Binding-site contacts:
Ligand atom CA contacts residue ILE130 of chain 1.D at 3.2 Å (hydrophobic).
Ligand atom C contacts residue TYR162 of chain 1.D at 3.5 Å (hydrophobic).
Ligand atom O contacts residue GLN203 of chain 1.D at 1.3 Å (h-bond).
Ligand atom CA contacts residue VAL125 of chain 1.D at 3.1 Å (hydrophobic).
Ligand atom C contacts residue ILE130 of chain 1.D at 3.7 Å (hydrophobic).
Ligand atom CD1 contacts residue GLN203 of chain 1.D at 3.4 Å.
Ligand atom C contacts residue VAL127 of chain 1.D at 3.5 Å (hydrophobic).
Ligand atom N contacts residue GLY105 of chain 1.D at 3.1 Å (h-bond).
Ligand atom CD2 contacts residue LEU161 of chain 1.D at 3.4 Å (hydrophobic).
Ligand atom CB contacts residue GLY105 of chain 1.D at 3.2 Å.
Ligand atom N contacts residue GLN203 of chain 1.D at 3.7 Å.
Ligand atom N contacts residue LEU161 of chain 1.D at 3.3 Å (h-bond).
Ligand atom CA contacts residue VAL127 of chain 1.D at 3.6 Å (hydrophobic).
Ligand atom CB contacts residue TYR162 of chain 1.D at 2.6 Å (hydrophobic).
Ligand atom O contacts residue ILE130 of chain 1.D at 3.5 Å.
Ligand atom CD contacts residue GLN203 of chain 1.D at 2.8 Å.
Ligand atom O contacts residue TYR162 of chain 1.D at 3.4 Å.
Ligand atom CG contacts residue TYR162 of chain 1.D at 3.1 Å (hydrophobic).
Ligand atom O contacts residue VAL127 of chain 1.D at 2.2 Å.
Ligand atom CA contacts residue LEU161 of chain 1.D at 3.2 Å (hydrophobic).
Ligand atom CA contacts residue PHE126 of chain 1.D at 3.2 Å (hydrophobic).
Ligand atom CD1 contacts residue TYR162 of chain 1.D at 2.8 Å (hydrophobic).
Ligand atom O contacts residue LEU161 of chain 1.D at 3.3 Å (h-bond).
Ligand atom N contacts residue VAL125 of chain 1.D at 3.5 Å (h-bond).
Ligand atom CG contacts residue PHE126 of chain 1.D at 3.7 Å (hydrophobic).
Ligand atom N contacts residue GLN203 of chain 1.D at 2.9 Å (h-bond).
Ligand atom CD2 contacts residue PHE126 of chain 1.D at 3.3 Å (hydrophobic).
Ligand atom CB contacts residue ILE104 of chain 1.D at 3.5 Å (hydrophobic).
Ligand atom O contacts residue PHE126 of chain 1.D at 2.8 Å.
Ligand atom CB contacts residue ILE130 of chain 1.D at 3.4 Å (hydrophobic).
Ligand atom O contacts residue VAL127 of chain 1.D at 1.8 Å (h-bond).
Ligand atom C contacts residue VAL127 of chain 1.D at 3.0 Å (hydrophobic).
Ligand atom CA contacts residue TYR162 of chain 1.D at 3.5 Å (hydrophobic).
Ligand atom C contacts residue GLN203 of chain 1.D at 2.3 Å.
Ligand atom O contacts residue LEU103 of chain 1.D at 3.6 Å.
Ligand atom CA contacts residue GLN203 of chain 1.D at 3.5 Å.
Ligand atom SD contacts residue ARG165 of chain 1.D at 2.3 Å (salt-bridge).
Ligand atom CB contacts residue VAL125 of chain 1.D at 2.6 Å (hydrophobic).
Ligand atom CE contacts residue ARG165 of chain 1.D at 2.8 Å.
Ligand atom O contacts residue SER163 of chain 1.D at 3.6 Å (h-bond).

This small molecule binds to this protein.
Small molecule (SMILES): CSCC[C@H](NC(=O)[C@@H]1CCCN1C(=O)[C@H](CC(C)C)NC(=O)[C@H](CC(C)C)NC(=O)[C@H](CCCCN)NC(=O)[C@H](C)NC(=O)[C@H](CCCCN)NC(=O)[C@@H](N)CCCN=C(N)N)C(=O)N[C@@H](CCC(=O)O)C(=O)N[C@@H](CCC(=O)O)C(=O)N[C@@H](C)C(=O)N[C@@H](CC(C)C)C(=O)N[C@@H](CC(C)C)C(=O)N1CCC[C@H]1C=O

Sequence of chain 1.D:
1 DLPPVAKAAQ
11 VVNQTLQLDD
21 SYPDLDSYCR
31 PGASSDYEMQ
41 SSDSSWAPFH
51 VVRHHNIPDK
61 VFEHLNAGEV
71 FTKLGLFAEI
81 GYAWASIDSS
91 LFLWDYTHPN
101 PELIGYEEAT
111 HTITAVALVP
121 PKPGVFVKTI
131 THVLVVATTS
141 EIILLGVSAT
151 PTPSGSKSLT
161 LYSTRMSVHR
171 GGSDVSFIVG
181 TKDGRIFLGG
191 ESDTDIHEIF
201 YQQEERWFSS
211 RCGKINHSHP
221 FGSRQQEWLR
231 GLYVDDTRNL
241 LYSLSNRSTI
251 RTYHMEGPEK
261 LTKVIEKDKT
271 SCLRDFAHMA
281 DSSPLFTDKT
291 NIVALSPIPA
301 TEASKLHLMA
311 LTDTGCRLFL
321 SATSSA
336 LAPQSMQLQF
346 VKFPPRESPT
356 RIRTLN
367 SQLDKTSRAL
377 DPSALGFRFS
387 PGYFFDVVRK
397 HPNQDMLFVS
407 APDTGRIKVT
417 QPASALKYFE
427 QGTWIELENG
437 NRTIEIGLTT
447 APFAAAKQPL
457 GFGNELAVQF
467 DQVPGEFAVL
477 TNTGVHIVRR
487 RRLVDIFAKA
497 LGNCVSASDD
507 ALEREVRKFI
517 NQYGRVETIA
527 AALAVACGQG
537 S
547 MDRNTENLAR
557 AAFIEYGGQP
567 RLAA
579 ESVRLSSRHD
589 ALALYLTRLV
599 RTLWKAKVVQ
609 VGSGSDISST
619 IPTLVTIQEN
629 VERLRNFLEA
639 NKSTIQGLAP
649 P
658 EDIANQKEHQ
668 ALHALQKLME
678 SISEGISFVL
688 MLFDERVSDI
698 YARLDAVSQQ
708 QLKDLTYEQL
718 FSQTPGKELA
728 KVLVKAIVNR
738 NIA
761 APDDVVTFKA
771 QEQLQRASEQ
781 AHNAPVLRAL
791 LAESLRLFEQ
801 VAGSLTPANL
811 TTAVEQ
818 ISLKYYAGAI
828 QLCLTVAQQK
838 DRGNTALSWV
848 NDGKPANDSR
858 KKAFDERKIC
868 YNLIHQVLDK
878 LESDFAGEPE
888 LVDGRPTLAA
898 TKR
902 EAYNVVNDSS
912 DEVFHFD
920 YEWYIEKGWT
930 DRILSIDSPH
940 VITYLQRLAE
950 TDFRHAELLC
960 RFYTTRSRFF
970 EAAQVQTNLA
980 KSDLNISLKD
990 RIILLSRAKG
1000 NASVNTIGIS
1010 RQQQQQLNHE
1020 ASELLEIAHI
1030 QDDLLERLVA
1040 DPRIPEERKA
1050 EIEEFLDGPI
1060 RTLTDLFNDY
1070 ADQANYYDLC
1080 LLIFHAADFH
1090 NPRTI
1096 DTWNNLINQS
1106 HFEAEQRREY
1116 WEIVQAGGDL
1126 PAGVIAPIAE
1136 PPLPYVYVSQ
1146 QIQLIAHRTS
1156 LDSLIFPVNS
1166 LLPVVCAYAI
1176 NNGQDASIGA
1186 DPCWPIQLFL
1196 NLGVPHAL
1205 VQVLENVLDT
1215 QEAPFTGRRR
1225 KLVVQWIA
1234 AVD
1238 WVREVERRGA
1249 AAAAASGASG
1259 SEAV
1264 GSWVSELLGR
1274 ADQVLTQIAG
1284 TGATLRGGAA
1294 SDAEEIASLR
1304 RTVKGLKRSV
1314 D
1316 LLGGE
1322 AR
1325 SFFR